This small molecule binds to this protein.
Small molecule (SMILES): CC[C@H](C)[C@H](NC(=O)[C@@H](N)CO)C(=O)NCC(=O)N1CCC[C@H]1C(=O)NCC(=O)N[C@@H](CCCN=C(N)N)C(=O)N[C@@H](C)C(=O)N[C@@H](Cc1ccccc1)C(=O)NCC(=O)NCC(=O)NCC(=O)O

Binding-site contacts:
Ligand atom CG contacts residue HIS53 of chain 1.B at 3.8 Å.
Ligand atom CZ contacts residue GLY57 of chain 1.B at 3.5 Å.
Ligand atom O contacts residue TYR33 of chain 1.B at 2.7 Å (h-bond).
Ligand atom NE contacts residue ASP98 of chain 1.A at 2.9 Å (salt-bridge).
Ligand atom CA contacts residue PHE36 of chain 1.A at 3.5 Å (hydrophobic).
Ligand atom C contacts residue GLU97 of chain 1.A at 3.6 Å.
Ligand atom CZ contacts residue THR58 of chain 1.B at 3.5 Å.
Ligand atom CZ contacts residue GLU99 of chain 1.B at 3.7 Å.
Ligand atom NH2 contacts residue GLU99 of chain 1.B at 2.8 Å (salt-bridge).
Ligand atom CD contacts residue ASP98 of chain 1.A at 3.5 Å.
Ligand atom CA contacts residue GLU97 of chain 1.A at 3.4 Å.
Ligand atom N contacts residue ASP98 of chain 1.A at 2.9 Å (salt-bridge).
Ligand atom CE1 contacts residue THR58 of chain 1.B at 3.3 Å.
Ligand atom O contacts residue HIS53 of chain 1.B at 3.5 Å.
Ligand atom C contacts residue PHE36 of chain 1.A at 3.9 Å (hydrophobic).
Ligand atom CD contacts residue PHE31 of chain 1.A at 3.6 Å (hydrophobic).
Ligand atom CD1 contacts residue TYR51 of chain 1.B at 3.6 Å (hydrophobic).
Ligand atom N contacts residue HIS96 of chain 1.A at 3.6 Å (h-bond).
Ligand atom C contacts residue TYR33 of chain 1.B at 3.7 Å (hydrophobic).
Ligand atom NH1 contacts residue GLU99 of chain 1.B at 3.0 Å (salt-bridge).
Ligand atom CZ contacts residue ASP98 of chain 1.A at 3.7 Å.
Ligand atom CD2 contacts residue HIS53 of chain 1.B at 3.5 Å.
Ligand atom CG contacts residue HIS96 of chain 1.A at 3.4 Å.
Ligand atom N contacts residue HIS96 of chain 1.A at 3.1 Å (h-bond).
Ligand atom C contacts residue ASP98 of chain 1.A at 3.7 Å.
Ligand atom CA contacts residue HIS96 of chain 1.A at 3.5 Å.
Ligand atom CB contacts residue ASP98 of chain 1.A at 3.7 Å.
Ligand atom CD contacts residue HIS96 of chain 1.A at 3.7 Å.
Ligand atom N contacts residue PHE36 of chain 1.A at 3.4 Å.
Ligand atom CB contacts residue ASN59 of chain 1.B at 3.6 Å.
Ligand atom C contacts residue ASP98 of chain 1.A at 3.7 Å.
Ligand atom CD contacts residue SER95 of chain 1.A at 3.5 Å.
Ligand atom CB contacts residue HIS53 of chain 1.B at 3.6 Å.
Ligand atom O contacts residue TYR33 of chain 1.B at 3.5 Å.
Ligand atom O contacts residue PHE31 of chain 1.A at 3.8 Å.
Ligand atom CD1 contacts residue TYR111 of chain 1.B at 3.4 Å (hydrophobic).
Ligand atom O contacts residue ASP98 of chain 1.A at 3.3 Å (salt-bridge).
Ligand atom C contacts residue HIS96 of chain 1.A at 3.5 Å.
Ligand atom CG1 contacts residue TYR33 of chain 1.B at 3.8 Å (hydrophobic).
Ligand atom CA contacts residue ASP98 of chain 1.A at 3.5 Å.

Sequence of chain 1.A:
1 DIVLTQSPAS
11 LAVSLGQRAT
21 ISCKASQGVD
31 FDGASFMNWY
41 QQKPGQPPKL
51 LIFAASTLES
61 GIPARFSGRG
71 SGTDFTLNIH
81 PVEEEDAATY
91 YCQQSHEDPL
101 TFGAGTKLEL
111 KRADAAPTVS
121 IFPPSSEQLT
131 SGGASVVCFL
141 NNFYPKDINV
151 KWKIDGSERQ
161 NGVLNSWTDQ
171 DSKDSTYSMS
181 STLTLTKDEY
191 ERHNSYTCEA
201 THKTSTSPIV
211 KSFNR

Sequence of chain 1.B:
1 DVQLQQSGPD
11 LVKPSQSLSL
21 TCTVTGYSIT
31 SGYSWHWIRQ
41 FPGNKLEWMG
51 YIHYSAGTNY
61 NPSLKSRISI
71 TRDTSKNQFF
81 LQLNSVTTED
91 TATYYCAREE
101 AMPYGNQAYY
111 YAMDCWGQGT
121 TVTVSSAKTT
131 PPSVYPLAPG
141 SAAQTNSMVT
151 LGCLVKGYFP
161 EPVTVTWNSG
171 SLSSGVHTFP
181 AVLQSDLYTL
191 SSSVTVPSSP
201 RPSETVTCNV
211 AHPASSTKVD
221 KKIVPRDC